This protein binds this small molecule.
Small molecule (SMILES): CC(=O)N[C@@H]1[C@@H](O)[C@H](O)[C@@H](CO)O[C@H]1O

Sequence of chain 2.B:
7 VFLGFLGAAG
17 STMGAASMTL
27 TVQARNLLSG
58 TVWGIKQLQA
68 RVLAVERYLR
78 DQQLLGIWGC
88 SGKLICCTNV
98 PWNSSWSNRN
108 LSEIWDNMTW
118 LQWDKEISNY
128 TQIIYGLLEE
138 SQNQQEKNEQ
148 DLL

Binding-site contacts:
Ligand atom C7 contacts residue GLU123 of chain 2.B at 4.5 Å.
Ligand atom C8 contacts residue LYS122 of chain 2.B at 4.1 Å.
Ligand atom C7 contacts residue ASN126 of chain 2.B at 3.8 Å.
Ligand atom C8 contacts residue GLU123 of chain 2.B at 3.6 Å.
Ligand atom O7 contacts residue ASN126 of chain 2.B at 4.1 Å.
Ligand atom O5 contacts residue ASN126 of chain 2.B at 2.3 Å (h-bond).
Ligand atom C2 contacts residue ASN126 of chain 2.B at 2.5 Å.
Ligand atom C4 contacts residue ASN126 of chain 2.B at 4.2 Å.
Ligand atom C5 contacts residue ASN126 of chain 2.B at 3.6 Å.
Ligand atom C1 contacts residue ASN126 of chain 2.B at 1.4 Å.
Ligand atom O6 contacts residue ASN126 of chain 2.B at 4.1 Å.
Ligand atom C3 contacts residue ASN126 of chain 2.B at 3.8 Å.
Ligand atom N2 contacts residue ASN126 of chain 2.B at 2.9 Å (h-bond).